Sequence of chain 1.A:
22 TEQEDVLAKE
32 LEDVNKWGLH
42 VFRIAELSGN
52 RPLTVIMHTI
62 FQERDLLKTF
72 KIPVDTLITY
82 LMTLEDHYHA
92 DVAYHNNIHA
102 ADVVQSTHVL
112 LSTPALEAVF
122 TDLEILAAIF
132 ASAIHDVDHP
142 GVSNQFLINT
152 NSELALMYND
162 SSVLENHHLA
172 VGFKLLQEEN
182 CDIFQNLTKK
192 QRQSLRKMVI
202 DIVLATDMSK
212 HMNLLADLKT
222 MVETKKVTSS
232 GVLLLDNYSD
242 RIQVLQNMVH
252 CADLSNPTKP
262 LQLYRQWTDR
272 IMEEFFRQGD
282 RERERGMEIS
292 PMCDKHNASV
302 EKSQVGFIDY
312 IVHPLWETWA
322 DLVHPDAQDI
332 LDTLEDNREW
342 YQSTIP

The small molecule below binds the protein below.
Small molecule (SMILES): CCc1oc2ccccc2c1C(=O)c1cc(Br)c(O)c(Br)c1

Binding-site contacts:
Ligand atom CAU contacts residue GLN305 of chain 1.A at 4.0 Å.
Ligand atom BR2 contacts residue LEU255 of chain 1.A at 3.9 Å.
Ligand atom BR1 contacts residue PHE276 of chain 1.A at 3.4 Å.
Ligand atom CAO contacts residue PHE308 of chain 1.A at 3.8 Å (hydrophobic).
Ligand atom CAC contacts residue HIS96 of chain 1.A at 3.8 Å.
Ligand atom CAP contacts residue PHE308 of chain 1.A at 3.4 Å (hydrophobic).
Ligand atom CAU contacts residue PHE308 of chain 1.A at 3.9 Å (hydrophobic).
Ligand atom BR1 contacts residue ILE272 of chain 1.A at 3.6 Å.
Ligand atom CAQ contacts residue ILE312 of chain 1.A at 3.6 Å (hydrophobic).
Ligand atom BR2 contacts residue ASP254 of chain 1.A at 3.2 Å.
Ligand atom CAT contacts residue GLN305 of chain 1.A at 3.7 Å.
Ligand atom CAA contacts residue LEU255 of chain 1.A at 3.8 Å (hydrophobic).
Ligand atom CAV contacts residue EDO1 of chain 1.G at 4.2 Å.
Ligand atom CAS contacts residue MET293 of chain 1.A at 3.4 Å (hydrophobic).
Ligand atom OAN contacts residue MET293 of chain 1.A at 3.3 Å.
Ligand atom CAU contacts residue EDO1 of chain 1.G at 3.6 Å.
Ligand atom CAA contacts residue MET209 of chain 1.A at 3.3 Å (hydrophobic).
Ligand atom CAE contacts residue PHE276 of chain 1.A at 4.2 Å (hydrophobic).
Ligand atom CAJ contacts residue MET209 of chain 1.A at 4.3 Å (hydrophobic).
Ligand atom OAN contacts residue PHE308 of chain 1.A at 4.0 Å.
Ligand atom CAS contacts residue PHE308 of chain 1.A at 4.2 Å (hydrophobic).
Ligand atom CAB contacts residue MET209 of chain 1.A at 3.8 Å (hydrophobic).
Ligand atom BR2 contacts residue THR207 of chain 1.A at 4.2 Å.
Ligand atom CAU contacts residue PHE276 of chain 1.A at 4.1 Å (hydrophobic).
Ligand atom CAL contacts residue PHE308 of chain 1.A at 3.3 Å (hydrophobic).
Ligand atom OAK contacts residue MET209 of chain 1.A at 3.2 Å.
Ligand atom BR2 contacts residue MET209 of chain 1.A at 4.1 Å.
Ligand atom OAK contacts residue ILE312 of chain 1.A at 3.8 Å.
Ligand atom CAJ contacts residue PHE308 of chain 1.A at 3.4 Å (hydrophobic).
Ligand atom CAB contacts residue LEU255 of chain 1.A at 4.2 Å (hydrophobic).
Ligand atom CAV contacts residue PHE308 of chain 1.A at 3.5 Å (hydrophobic).
Ligand atom OAG contacts residue HIS96 of chain 1.A at 2.7 Å (h-bond).
Ligand atom CAM contacts residue ILE312 of chain 1.A at 4.1 Å (hydrophobic).
Ligand atom CAS contacts residue PHE276 of chain 1.A at 4.0 Å (hydrophobic).
Ligand atom CAT contacts residue PHE276 of chain 1.A at 3.9 Å (hydrophobic).
Ligand atom OAK contacts residue PHE308 of chain 1.A at 3.3 Å.
Ligand atom CAF contacts residue MET209 of chain 1.A at 4.0 Å (hydrophobic).
Ligand atom CAO contacts residue MET293 of chain 1.A at 3.7 Å (hydrophobic).
Ligand atom CAM contacts residue PHE308 of chain 1.A at 3.9 Å (hydrophobic).
Ligand atom BR1 contacts residue HIS96 of chain 1.A at 3.4 Å.